Binding-site contacts:
Ligand atom C09 contacts residue PHE142 of chain 1.A at 3.8 Å (hydrophobic).
Ligand atom C05 contacts residue PRO193 of chain 1.A at 4.1 Å (hydrophobic).
Ligand atom O11 contacts residue PRO193 of chain 1.A at 3.3 Å.
Ligand atom C06 contacts residue PRO193 of chain 1.A at 3.2 Å (hydrophobic).
Ligand atom C07 contacts residue PHE142 of chain 1.A at 3.6 Å (hydrophobic).
Ligand atom C13 contacts residue CME180 of chain 1.A at 4.2 Å.
Ligand atom O01 contacts residue PHE142 of chain 1.A at 4.2 Å.
Ligand atom C05 contacts residue LEU192 of chain 1.A at 4.0 Å (hydrophobic).
Ligand atom C04 contacts residue TRP182 of chain 1.A at 4.2 Å (hydrophobic).
Ligand atom C08 contacts residue PRO193 of chain 1.A at 3.7 Å (hydrophobic).
Ligand atom C04 contacts residue LEU192 of chain 1.A at 4.1 Å (hydrophobic).
Ligand atom O11 contacts residue PHE142 of chain 1.A at 3.9 Å.
Ligand atom C09 contacts residue LEU192 of chain 1.A at 3.8 Å (hydrophobic).
Ligand atom C08 contacts residue PHE142 of chain 1.A at 3.5 Å (hydrophobic).
Ligand atom O10 contacts residue PHE142 of chain 1.A at 4.2 Å.
Ligand atom C03 contacts residue PHE142 of chain 1.A at 4.4 Å (hydrophobic).
Ligand atom O14 contacts residue CME180 of chain 1.A at 3.8 Å.
Ligand atom C03 contacts residue LEU192 of chain 1.A at 3.9 Å (hydrophobic).
Ligand atom C06 contacts residue TRP182 of chain 1.A at 3.3 Å (hydrophobic).
Ligand atom O10 contacts residue LEU192 of chain 1.A at 4.1 Å.
Ligand atom C07 contacts residue TRP182 of chain 1.A at 3.6 Å (hydrophobic).
Ligand atom C08 contacts residue LEU192 of chain 1.A at 4.1 Å (hydrophobic).
Ligand atom C07 contacts residue PRO193 of chain 1.A at 3.5 Å (hydrophobic).
Ligand atom C05 contacts residue TRP182 of chain 1.A at 3.5 Å (hydrophobic).
Ligand atom C12 contacts residue CME180 of chain 1.A at 3.4 Å.
Ligand atom O11 contacts residue LEU192 of chain 1.A at 4.0 Å.
Ligand atom C06 contacts residue LEU192 of chain 1.A at 4.2 Å (hydrophobic).
Ligand atom C04 contacts residue CME180 of chain 1.A at 4.2 Å.
Ligand atom C07 contacts residue LEU192 of chain 1.A at 4.4 Å (hydrophobic).

Sequence of chain 1.A:
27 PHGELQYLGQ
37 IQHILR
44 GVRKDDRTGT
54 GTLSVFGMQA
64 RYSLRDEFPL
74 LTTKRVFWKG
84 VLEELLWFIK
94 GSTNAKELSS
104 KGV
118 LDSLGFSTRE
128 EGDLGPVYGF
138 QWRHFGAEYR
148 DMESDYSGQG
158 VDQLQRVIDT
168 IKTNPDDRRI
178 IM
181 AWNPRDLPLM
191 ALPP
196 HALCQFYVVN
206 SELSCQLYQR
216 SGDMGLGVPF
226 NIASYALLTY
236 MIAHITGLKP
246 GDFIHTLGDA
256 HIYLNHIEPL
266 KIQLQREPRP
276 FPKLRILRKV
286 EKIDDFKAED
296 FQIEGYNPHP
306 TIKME

The small molecule below binds the protein below.
Small molecule (SMILES): O=c1c(O)cccc2cc(O)c(O)c(O)c12